Sequence of chain 1.A:
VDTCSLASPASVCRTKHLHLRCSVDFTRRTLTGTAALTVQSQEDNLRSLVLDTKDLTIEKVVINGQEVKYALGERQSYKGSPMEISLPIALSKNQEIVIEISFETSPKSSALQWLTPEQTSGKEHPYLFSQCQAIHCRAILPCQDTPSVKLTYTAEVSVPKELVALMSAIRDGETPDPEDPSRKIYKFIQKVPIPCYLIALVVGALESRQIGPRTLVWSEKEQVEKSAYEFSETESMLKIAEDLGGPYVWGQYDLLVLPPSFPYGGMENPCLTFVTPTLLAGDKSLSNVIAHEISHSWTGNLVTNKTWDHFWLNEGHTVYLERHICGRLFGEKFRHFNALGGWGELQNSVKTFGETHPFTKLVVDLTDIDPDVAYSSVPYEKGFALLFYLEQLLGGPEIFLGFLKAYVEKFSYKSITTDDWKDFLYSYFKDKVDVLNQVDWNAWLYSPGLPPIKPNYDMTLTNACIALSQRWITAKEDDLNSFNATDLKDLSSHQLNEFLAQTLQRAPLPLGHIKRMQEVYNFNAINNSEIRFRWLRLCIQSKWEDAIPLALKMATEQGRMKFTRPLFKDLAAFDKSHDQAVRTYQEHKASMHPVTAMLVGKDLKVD

Binding-site contacts:
Ligand atom N18 contacts residue GLN139 of chain 1.A at 3.3 Å (h-bond).
Ligand atom O24 contacts residue HIS302 of chain 1.A at 3.3 Å (h-bond).
Ligand atom N16 contacts residue TYR270 of chain 1.A at 3.3 Å.
Ligand atom O24 contacts residue GLU299 of chain 1.A at 2.4 Å (salt-bridge).
Ligand atom N22 contacts residue GLU321 of chain 1.A at 3.5 Å (salt-bridge).
Ligand atom C9 contacts residue PHE317 of chain 1.A at 3.4 Å (hydrophobic).
Ligand atom C23 contacts residue TYR386 of chain 1.A at 3.4 Å (hydrophobic).
Ligand atom N17 contacts residue TYR270 of chain 1.A at 3.3 Å.
Ligand atom F25 contacts residue PRO377 of chain 1.A at 3.5 Å.
Ligand atom C1 contacts residue PHE317 of chain 1.A at 3.6 Å (hydrophobic).
Ligand atom F25 contacts residue LEU372 of chain 1.A at 3.4 Å.
Ligand atom C12 contacts residue TYR270 of chain 1.A at 3.5 Å (hydrophobic).
Ligand atom N16 contacts residue GLN139 of chain 1.A at 3.4 Å (h-bond).
Ligand atom N17 contacts residue GLN137 of chain 1.A at 3.1 Å (h-bond).
Ligand atom C21 contacts residue GLU274 of chain 1.A at 3.2 Å.
Ligand atom N6 contacts residue TYR381 of chain 1.A at 3.5 Å.
Ligand atom C13 contacts residue ASP378 of chain 1.A at 3.6 Å.
Ligand atom N19 contacts residue GLN139 of chain 1.A at 3.2 Å (h-bond).
Ligand atom C5 contacts residue PRO377 of chain 1.A at 3.5 Å (hydrophobic).
Ligand atom CL14 contacts residue VAL370 of chain 1.A at 3.6 Å.
Ligand atom O7 contacts residue PRO377 of chain 1.A at 3.1 Å (h-bond).
Ligand atom F25 contacts residue TRP314 of chain 1.A at 3.0 Å.
Ligand atom N22 contacts residue GLU274 of chain 1.A at 2.9 Å (salt-bridge).
Ligand atom C23 contacts residue ZN1 of chain 1.B at 2.6 Å.
Ligand atom N19 contacts residue TYR381 of chain 1.A at 3.4 Å.
Ligand atom C10 contacts residue PHE317 of chain 1.A at 3.3 Å (hydrophobic).
Ligand atom N17 contacts residue GLN139 of chain 1.A at 3.5 Å (h-bond).
Ligand atom C10 contacts residue TYR381 of chain 1.A at 3.5 Å (hydrophobic).
Ligand atom C20 contacts residue GLY272 of chain 1.A at 3.4 Å.
Ligand atom O24 contacts residue GLU274 of chain 1.A at 2.9 Å (salt-bridge).
Ligand atom C3 contacts residue PHE317 of chain 1.A at 3.6 Å (hydrophobic).
Ligand atom O24 contacts residue ZN1 of chain 1.B at 2.7 Å.
Ligand atom C15 contacts residue GLN139 of chain 1.A at 3.2 Å.
Ligand atom C3 contacts residue TRP314 of chain 1.A at 3.3 Å (hydrophobic).
Ligand atom C21 contacts residue GLY272 of chain 1.A at 3.3 Å.
Ligand atom C2 contacts residue PHE317 of chain 1.A at 3.5 Å (hydrophobic).
Ligand atom C23 contacts residue GLU274 of chain 1.A at 3.6 Å.
Ligand atom N22 contacts residue GLN139 of chain 1.A at 2.6 Å (h-bond).
Ligand atom N16 contacts residue GLN137 of chain 1.A at 3.0 Å (h-bond).
Ligand atom O24 contacts residue HIS298 of chain 1.A at 3.5 Å.

This small molecule binds to this protein.
Small molecule (SMILES): N[C@H](CO)Cn1nnc(-c2ccc(Oc3ncc(Cl)cc3F)cc2)n1